Sequence of chain 1.I:
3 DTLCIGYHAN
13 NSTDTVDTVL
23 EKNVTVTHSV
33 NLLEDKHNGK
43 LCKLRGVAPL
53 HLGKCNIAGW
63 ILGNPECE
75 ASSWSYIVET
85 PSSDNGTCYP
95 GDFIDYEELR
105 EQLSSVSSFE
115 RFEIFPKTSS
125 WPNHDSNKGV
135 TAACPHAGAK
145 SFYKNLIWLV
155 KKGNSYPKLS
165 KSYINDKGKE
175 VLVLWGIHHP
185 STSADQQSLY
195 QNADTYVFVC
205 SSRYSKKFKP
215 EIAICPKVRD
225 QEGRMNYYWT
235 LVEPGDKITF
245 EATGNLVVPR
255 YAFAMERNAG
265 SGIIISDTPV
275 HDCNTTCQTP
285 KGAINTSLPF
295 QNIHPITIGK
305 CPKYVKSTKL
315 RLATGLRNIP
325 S

Binding-site contacts:
Ligand atom C5 contacts residue VAL134 of chain 1.I at 3.7 Å (hydrophobic).
Ligand atom C11 contacts residue GLY133 of chain 1.I at 3.7 Å.
Ligand atom O10 contacts residue LYS132 of chain 1.I at 2.8 Å (salt-bridge).
Ligand atom C3 contacts residue LYS144 of chain 1.I at 3.8 Å.
Ligand atom C1 contacts residue ALA136 of chain 1.I at 3.7 Å (hydrophobic).
Ligand atom O1A contacts residue THR135 of chain 1.I at 3.7 Å.
Ligand atom O9 contacts residue HIS182 of chain 1.I at 3.3 Å (h-bond).
Ligand atom C9 contacts residue TYR93 of chain 1.I at 4.0 Å (hydrophobic).
Ligand atom C10 contacts residue LYS132 of chain 1.I at 3.6 Å.
Ligand atom O8 contacts residue GLN225 of chain 1.I at 3.3 Å (h-bond).
Ligand atom O10 contacts residue LEU193 of chain 1.I at 3.4 Å.
Ligand atom O1B contacts residue GLN225 of chain 1.I at 3.0 Å (h-bond).
Ligand atom C11 contacts residue VAL134 of chain 1.I at 3.9 Å (hydrophobic).
Ligand atom O1A contacts residue LYS144 of chain 1.I at 3.4 Å.
Ligand atom O1A contacts residue ALA136 of chain 1.I at 3.0 Å (h-bond).
Ligand atom C10 contacts residue LEU193 of chain 1.I at 3.9 Å (hydrophobic).
Ligand atom C1 contacts residue THR135 of chain 1.I at 3.7 Å.
Ligand atom C11 contacts residue LYS132 of chain 1.I at 3.4 Å.
Ligand atom O8 contacts residue TRP152 of chain 1.I at 3.5 Å.
Ligand atom O3 contacts residue ASP224 of chain 1.I at 3.2 Å (salt-bridge).
Ligand atom C4 contacts residue LYS144 of chain 1.I at 3.6 Å.
Ligand atom C4 contacts residue VAL134 of chain 1.I at 3.4 Å (hydrophobic).
Ligand atom C8 contacts residue SER192 of chain 1.I at 3.8 Å.
Ligand atom O9 contacts residue TYR93 of chain 1.I at 3.1 Å (h-bond).
Ligand atom N2 contacts residue ASP189 of chain 1.I at 3.4 Å (salt-bridge).
Ligand atom C11 contacts residue LEU193 of chain 1.I at 3.9 Å (hydrophobic).
Ligand atom C4 contacts residue ASP224 of chain 1.I at 3.5 Å.
Ligand atom O4 contacts residue VAL134 of chain 1.I at 3.8 Å.
Ligand atom O4 contacts residue GLN225 of chain 1.I at 3.8 Å.
Ligand atom O3 contacts residue LYS221 of chain 1.I at 3.3 Å (salt-bridge).
Ligand atom O1B contacts residue THR135 of chain 1.I at 2.8 Å (h-bond).
Ligand atom C7 contacts residue TRP152 of chain 1.I at 4.0 Å (hydrophobic).
Ligand atom C9 contacts residue HIS182 of chain 1.I at 3.8 Å.
Ligand atom O8 contacts residue TYR93 of chain 1.I at 2.9 Å (h-bond).
Ligand atom C3 contacts residue ASP224 of chain 1.I at 3.8 Å.
Ligand atom O4 contacts residue LYS144 of chain 1.I at 2.8 Å (salt-bridge).
Ligand atom O1B contacts residue ALA136 of chain 1.I at 3.7 Å.
Ligand atom O4 contacts residue ASP224 of chain 1.I at 2.6 Å (salt-bridge).
Ligand atom N5 contacts residue VAL134 of chain 1.I at 3.0 Å (h-bond).
Ligand atom C10 contacts residue VAL134 of chain 1.I at 3.9 Å (hydrophobic).

This small molecule binds to this protein.
Small molecule (SMILES): CC(=O)N[C@@H]1[C@@H](O)[C@H](O[C@@H]2O[C@H](CO[C@]3(C(=O)O)C[C@H](O)[C@@H](NC(C)=O)[C@H]([C@H](O)[C@H](O)CO)O3)[C@H](O)[C@H](O)[C@H]2O)[C@@H](CO)O[C@H]1O